Sequence of chain 3.A:
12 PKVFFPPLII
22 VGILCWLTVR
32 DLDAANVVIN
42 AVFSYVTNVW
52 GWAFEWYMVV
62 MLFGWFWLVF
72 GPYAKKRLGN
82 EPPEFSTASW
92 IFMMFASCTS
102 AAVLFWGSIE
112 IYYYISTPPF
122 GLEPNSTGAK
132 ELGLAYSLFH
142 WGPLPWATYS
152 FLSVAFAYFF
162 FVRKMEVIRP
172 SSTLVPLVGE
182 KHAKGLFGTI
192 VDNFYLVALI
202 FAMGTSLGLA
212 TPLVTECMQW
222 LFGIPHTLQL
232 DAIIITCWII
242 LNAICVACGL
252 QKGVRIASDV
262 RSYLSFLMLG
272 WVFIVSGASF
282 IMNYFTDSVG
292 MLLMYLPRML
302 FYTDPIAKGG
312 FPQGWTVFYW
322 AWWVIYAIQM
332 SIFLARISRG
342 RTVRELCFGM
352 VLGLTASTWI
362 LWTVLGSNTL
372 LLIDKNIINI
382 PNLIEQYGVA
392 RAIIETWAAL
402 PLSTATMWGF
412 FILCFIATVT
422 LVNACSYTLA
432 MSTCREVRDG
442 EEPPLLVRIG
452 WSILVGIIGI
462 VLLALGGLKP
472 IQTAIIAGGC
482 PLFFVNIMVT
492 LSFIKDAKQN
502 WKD

This protein binds this small molecule.
Small molecule (SMILES): C[N+](C)(C)C[C@H](O)CC(=O)O

Binding-site contacts:
Ligand atom O3 contacts residue PHE86 of chain 3.A at 3.4 Å.
Ligand atom O3 contacts residue ARG337 of chain 3.A at 3.4 Å (salt-bridge).
Ligand atom O3 contacts residue ILE338 of chain 3.A at 4.0 Å.
Ligand atom C3 contacts residue PHE86 of chain 3.A at 3.8 Å (hydrophobic).
Ligand atom C5C contacts residue ILE338 of chain 3.A at 3.2 Å (hydrophobic).
Ligand atom O1A contacts residue GLU85 of chain 3.A at 3.9 Å.
Ligand atom C1 contacts residue PHE86 of chain 3.A at 4.0 Å (hydrophobic).
Ligand atom C1 contacts residue GLU85 of chain 3.A at 3.8 Å.
Ligand atom O1B contacts residue GLU85 of chain 3.A at 3.5 Å (salt-bridge).
Ligand atom C2 contacts residue PHE86 of chain 3.A at 3.1 Å (hydrophobic).
Ligand atom O1A contacts residue PHE86 of chain 3.A at 4.3 Å.
Ligand atom C4 contacts residue PHE86 of chain 3.A at 4.4 Å (hydrophobic).
Ligand atom C5C contacts residue MET94 of chain 3.A at 4.4 Å (hydrophobic).